Sequence of chain 1.C:
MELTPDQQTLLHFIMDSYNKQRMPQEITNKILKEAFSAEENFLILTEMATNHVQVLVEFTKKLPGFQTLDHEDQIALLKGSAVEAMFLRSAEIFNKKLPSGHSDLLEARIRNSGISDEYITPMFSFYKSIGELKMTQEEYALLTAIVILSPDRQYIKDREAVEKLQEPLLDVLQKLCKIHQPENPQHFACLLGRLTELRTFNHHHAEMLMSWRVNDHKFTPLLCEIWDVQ

The protein below binds the small molecule below.
Small molecule (SMILES): O=C(NC1CCC(OS(=O)(=O)O)CC1)[C@H](C1CCCCC1)n1c(-c2ccc(Cl)cc2)nc2cc(F)c(F)cc21

Binding-site contacts:
Ligand atom O37 contacts residue ASN54 of chain 1.C at 3.7 Å.
Ligand atom C31 contacts residue HIS55 of chain 1.C at 3.7 Å.
Ligand atom CL25 contacts residue PHE90 of chain 1.C at 3.7 Å.
Ligand atom C18 contacts residue ILE113 of chain 1.C at 3.5 Å (hydrophobic).
Ligand atom C20 contacts residue MET126 of chain 1.C at 3.5 Å (hydrophobic).
Ligand atom C3 contacts residue ASN44 of chain 1.C at 3.5 Å.
Ligand atom F27 contacts residue PHE97 of chain 1.C at 3.1 Å.
Ligand atom N14 contacts residue TYR130 of chain 1.C at 2.8 Å (h-bond).
Ligand atom CL25 contacts residue HIS208 of chain 1.C at 3.8 Å.
Ligand atom O38 contacts residue ARG92 of chain 1.C at 3.0 Å (salt-bridge).
Ligand atom C24 contacts residue MET89 of chain 1.C at 3.7 Å (hydrophobic).
Ligand atom C21 contacts residue MET126 of chain 1.C at 3.7 Å (hydrophobic).
Ligand atom C18 contacts residue SER93 of chain 1.C at 3.6 Å.
Ligand atom C11 contacts residue SER93 of chain 1.C at 3.6 Å.
Ligand atom C13 contacts residue TYR130 of chain 1.C at 3.6 Å (hydrophobic).
Ligand atom C33 contacts residue ILE96 of chain 1.C at 3.8 Å (hydrophobic).
Ligand atom F26 contacts residue THR31 of chain 1.C at 3.8 Å.
Ligand atom O37 contacts residue ARG25 of chain 1.C at 3.2 Å (salt-bridge).
Ligand atom N14 contacts residue SER93 of chain 1.C at 3.5 Å.
Ligand atom C23 contacts residue MET89 of chain 1.C at 3.7 Å (hydrophobic).
Ligand atom C30 contacts residue SER93 of chain 1.C at 3.4 Å.
Ligand atom F27 contacts residue SER93 of chain 1.C at 3.7 Å.
Ligand atom F26 contacts residue ILE34 of chain 1.C at 3.5 Å.
Ligand atom O38 contacts residue ARG25 of chain 1.C at 3.5 Å (salt-bridge).
Ligand atom O39 contacts residue ARG92 of chain 1.C at 3.4 Å.
Ligand atom O39 contacts residue GLN24 of chain 1.C at 2.9 Å (h-bond).
Ligand atom C15 contacts residue ILE113 of chain 1.C at 3.6 Å (hydrophobic).
Ligand atom C4 contacts residue LEU48 of chain 1.C at 3.7 Å (hydrophobic).
Ligand atom C22 contacts residue PHE90 of chain 1.C at 3.7 Å (hydrophobic).
Ligand atom N28 contacts residue SER93 of chain 1.C at 3.3 Å (h-bond).
Ligand atom F26 contacts residue ILE30 of chain 1.C at 3.5 Å.
Ligand atom C23 contacts residue PHE90 of chain 1.C at 3.7 Å (hydrophobic).
Ligand atom C23 contacts residue LEU48 of chain 1.C at 3.6 Å (hydrophobic).
Ligand atom F27 contacts residue LEU109 of chain 1.C at 3.6 Å.
Ligand atom O39 contacts residue HIS55 of chain 1.C at 3.0 Å.
Ligand atom C13 contacts residue SER93 of chain 1.C at 3.6 Å.
Ligand atom C17 contacts residue ILE34 of chain 1.C at 3.7 Å (hydrophobic).
Ligand atom F26 contacts residue ILE96 of chain 1.C at 3.3 Å.
Ligand atom C33 contacts residue ILE30 of chain 1.C at 3.6 Å (hydrophobic).
Ligand atom O10 contacts residue MET51 of chain 1.C at 3.5 Å.